Binding-site contacts:
Ligand atom N1 contacts residue HIS227 of chain 1.B at 3.5 Å (h-bond).
Ligand atom O6 contacts residue SER42 of chain 1.B at 2.6 Å (h-bond).
Ligand atom C3 contacts residue HIS227 of chain 1.B at 4.0 Å.
Ligand atom C1 contacts residue ASP232 of chain 1.B at 3.7 Å.
Ligand atom C12 contacts residue PHE334 of chain 1.B at 3.9 Å (hydrophobic).
Ligand atom O1 contacts residue ASP232 of chain 1.B at 3.7 Å.
Ligand atom O2 contacts residue ALA436 of chain 1.B at 3.9 Å.
Ligand atom C13 contacts residue ALA436 of chain 1.B at 3.9 Å (hydrophobic).
Ligand atom O4 contacts residue LEU406 of chain 1.B at 3.9 Å.
Ligand atom O2 contacts residue ASP232 of chain 1.B at 3.5 Å.
Ligand atom O7 contacts residue SER332 of chain 1.B at 2.5 Å (h-bond).
Ligand atom N2 contacts residue ALA359 of chain 1.B at 4.0 Å.
Ligand atom O1 contacts residue HIS227 of chain 1.B at 3.2 Å.
Ligand atom O3 contacts residue LEU43 of chain 1.B at 3.8 Å.
Ligand atom N3 contacts residue ALA359 of chain 1.B at 3.9 Å.
Ligand atom O6 contacts residue PHE334 of chain 1.B at 3.3 Å.
Ligand atom C5 contacts residue HIS437 of chain 1.B at 3.9 Å.
Ligand atom C4 contacts residue ASP232 of chain 1.B at 3.8 Å.
Ligand atom O5 contacts residue PHE334 of chain 1.B at 3.6 Å.
Ligand atom C14 contacts residue SER42 of chain 1.B at 4.0 Å.
Ligand atom C4 contacts residue VAL376 of chain 1.B at 3.5 Å (hydrophobic).
Ligand atom O4 contacts residue LEU43 of chain 1.B at 3.7 Å.
Ligand atom O7 contacts residue SER42 of chain 1.B at 1.8 Å (h-bond).
Ligand atom O1 contacts residue ASP231 of chain 1.B at 3.7 Å.
Ligand atom C7 contacts residue ALA361 of chain 1.B at 3.6 Å (hydrophobic).
Ligand atom O2 contacts residue HIS437 of chain 1.B at 3.9 Å.
Ligand atom O6 contacts residue SER332 of chain 1.B at 3.2 Å (h-bond).
Ligand atom O7 contacts residue LEU402 of chain 1.B at 3.7 Å.
Ligand atom O1 contacts residue VAL376 of chain 1.B at 3.7 Å.
Ligand atom P1 contacts residue SER332 of chain 1.B at 3.5 Å.
Ligand atom C12 contacts residue VAL358 of chain 1.B at 3.9 Å (hydrophobic).
Ligand atom C6 contacts residue ALA436 of chain 1.B at 3.8 Å (hydrophobic).
Ligand atom N3 contacts residue ALA436 of chain 1.B at 4.0 Å.
Ligand atom C14 contacts residue PHE334 of chain 1.B at 3.5 Å (hydrophobic).
Ligand atom C5 contacts residue TRP468 of chain 1.B at 3.8 Å (hydrophobic).
Ligand atom C8 contacts residue ALA436 of chain 1.B at 3.3 Å (hydrophobic).
Ligand atom O5 contacts residue LEU406 of chain 1.B at 4.0 Å.
Ligand atom P1 contacts residue SER42 of chain 1.B at 1.6 Å.
Ligand atom C13 contacts residue PHE334 of chain 1.B at 3.9 Å (hydrophobic).
Ligand atom O5 contacts residue SER42 of chain 1.B at 2.9 Å (h-bond).

Sequence of chain 1.B:
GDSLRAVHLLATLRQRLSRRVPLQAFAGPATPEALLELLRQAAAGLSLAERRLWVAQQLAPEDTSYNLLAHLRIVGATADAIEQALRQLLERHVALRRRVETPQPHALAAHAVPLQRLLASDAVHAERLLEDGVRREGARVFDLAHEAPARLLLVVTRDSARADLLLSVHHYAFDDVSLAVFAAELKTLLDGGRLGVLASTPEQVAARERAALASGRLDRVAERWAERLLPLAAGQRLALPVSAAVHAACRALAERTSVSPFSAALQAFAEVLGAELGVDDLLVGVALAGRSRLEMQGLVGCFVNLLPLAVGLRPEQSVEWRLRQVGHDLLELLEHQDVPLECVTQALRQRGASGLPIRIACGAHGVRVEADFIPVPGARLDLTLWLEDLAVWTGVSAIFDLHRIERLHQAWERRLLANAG

The protein below binds the small molecule below.
Small molecule (SMILES): C[C@@H](N)C(=O)SCCNC(=O)CCNC(=O)[C@@H](O)C(C)(C)COP(=O)(O)O